Sequence of chain 1.C:
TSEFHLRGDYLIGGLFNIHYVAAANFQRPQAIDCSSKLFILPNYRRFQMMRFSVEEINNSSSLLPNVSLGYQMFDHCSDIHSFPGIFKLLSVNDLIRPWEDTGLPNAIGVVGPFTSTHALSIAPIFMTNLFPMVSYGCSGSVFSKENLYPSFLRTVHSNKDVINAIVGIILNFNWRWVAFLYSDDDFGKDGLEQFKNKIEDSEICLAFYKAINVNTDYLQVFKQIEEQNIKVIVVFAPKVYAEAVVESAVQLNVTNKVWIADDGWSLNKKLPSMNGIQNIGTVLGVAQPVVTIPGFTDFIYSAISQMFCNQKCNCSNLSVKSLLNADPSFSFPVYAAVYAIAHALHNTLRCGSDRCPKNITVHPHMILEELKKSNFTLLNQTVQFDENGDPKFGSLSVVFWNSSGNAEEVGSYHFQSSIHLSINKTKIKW

The small molecule below binds the protein below.
Small molecule (SMILES): CC(=O)N[C@@H]1[C@@H](O)[C@H](O)[C@@H](CO)O[C@H]1O

Binding-site contacts:
Ligand atom C6 contacts residue GLU103 of chain 1.D at 4.2 Å.
Ligand atom O6 contacts residue GLU103 of chain 1.D at 3.4 Å.
Ligand atom O7 contacts residue THR108 of chain 1.D at 4.1 Å.
Ligand atom O5 contacts residue GLU103 of chain 1.D at 4.4 Å.
Ligand atom O4 contacts residue SER110 of chain 1.D at 4.4 Å.
Ligand atom C3 contacts residue ASN106 of chain 1.D at 3.8 Å.
Ligand atom C5 contacts residue ASN106 of chain 1.D at 3.6 Å.
Ligand atom C7 contacts residue LEU100 of chain 1.C at 4.1 Å (hydrophobic).
Ligand atom C3 contacts residue LEU100 of chain 1.C at 4.4 Å (hydrophobic).
Ligand atom C7 contacts residue THR108 of chain 1.D at 4.3 Å.
Ligand atom C7 contacts residue ASN106 of chain 1.D at 3.2 Å.
Ligand atom N2 contacts residue LEU100 of chain 1.C at 4.1 Å.
Ligand atom O4 contacts residue GLU112 of chain 1.D at 4.1 Å.
Ligand atom C1 contacts residue GLU103 of chain 1.D at 4.5 Å.
Ligand atom O7 contacts residue LEU100 of chain 1.C at 3.5 Å.
Ligand atom C2 contacts residue ASN106 of chain 1.D at 2.5 Å.
Ligand atom C5 contacts residue GLU103 of chain 1.D at 4.4 Å.
Ligand atom O5 contacts residue ASN106 of chain 1.D at 2.5 Å (h-bond).
Ligand atom N2 contacts residue THR108 of chain 1.D at 3.6 Å.
Ligand atom C8 contacts residue ASN106 of chain 1.D at 3.4 Å.
Ligand atom O7 contacts residue ASN106 of chain 1.D at 4.0 Å.
Ligand atom O3 contacts residue LEU100 of chain 1.C at 4.1 Å.
Ligand atom N2 contacts residue ASN106 of chain 1.D at 2.8 Å (h-bond).
Ligand atom C1 contacts residue ASN106 of chain 1.D at 1.4 Å.
Ligand atom C4 contacts residue ASN106 of chain 1.D at 4.3 Å.

Sequence of chain 1.D:
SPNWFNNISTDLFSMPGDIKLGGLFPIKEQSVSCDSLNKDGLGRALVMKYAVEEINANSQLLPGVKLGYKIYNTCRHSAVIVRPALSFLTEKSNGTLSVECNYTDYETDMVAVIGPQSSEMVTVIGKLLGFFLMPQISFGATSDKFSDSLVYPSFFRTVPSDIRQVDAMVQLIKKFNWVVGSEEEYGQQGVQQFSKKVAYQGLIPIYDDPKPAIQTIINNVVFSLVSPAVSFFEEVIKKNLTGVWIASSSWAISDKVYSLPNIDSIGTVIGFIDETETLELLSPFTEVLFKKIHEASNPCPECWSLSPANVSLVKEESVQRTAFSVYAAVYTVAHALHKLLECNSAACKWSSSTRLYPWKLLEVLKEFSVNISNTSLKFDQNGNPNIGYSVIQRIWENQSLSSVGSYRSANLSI